Sequence of chain 1.B:
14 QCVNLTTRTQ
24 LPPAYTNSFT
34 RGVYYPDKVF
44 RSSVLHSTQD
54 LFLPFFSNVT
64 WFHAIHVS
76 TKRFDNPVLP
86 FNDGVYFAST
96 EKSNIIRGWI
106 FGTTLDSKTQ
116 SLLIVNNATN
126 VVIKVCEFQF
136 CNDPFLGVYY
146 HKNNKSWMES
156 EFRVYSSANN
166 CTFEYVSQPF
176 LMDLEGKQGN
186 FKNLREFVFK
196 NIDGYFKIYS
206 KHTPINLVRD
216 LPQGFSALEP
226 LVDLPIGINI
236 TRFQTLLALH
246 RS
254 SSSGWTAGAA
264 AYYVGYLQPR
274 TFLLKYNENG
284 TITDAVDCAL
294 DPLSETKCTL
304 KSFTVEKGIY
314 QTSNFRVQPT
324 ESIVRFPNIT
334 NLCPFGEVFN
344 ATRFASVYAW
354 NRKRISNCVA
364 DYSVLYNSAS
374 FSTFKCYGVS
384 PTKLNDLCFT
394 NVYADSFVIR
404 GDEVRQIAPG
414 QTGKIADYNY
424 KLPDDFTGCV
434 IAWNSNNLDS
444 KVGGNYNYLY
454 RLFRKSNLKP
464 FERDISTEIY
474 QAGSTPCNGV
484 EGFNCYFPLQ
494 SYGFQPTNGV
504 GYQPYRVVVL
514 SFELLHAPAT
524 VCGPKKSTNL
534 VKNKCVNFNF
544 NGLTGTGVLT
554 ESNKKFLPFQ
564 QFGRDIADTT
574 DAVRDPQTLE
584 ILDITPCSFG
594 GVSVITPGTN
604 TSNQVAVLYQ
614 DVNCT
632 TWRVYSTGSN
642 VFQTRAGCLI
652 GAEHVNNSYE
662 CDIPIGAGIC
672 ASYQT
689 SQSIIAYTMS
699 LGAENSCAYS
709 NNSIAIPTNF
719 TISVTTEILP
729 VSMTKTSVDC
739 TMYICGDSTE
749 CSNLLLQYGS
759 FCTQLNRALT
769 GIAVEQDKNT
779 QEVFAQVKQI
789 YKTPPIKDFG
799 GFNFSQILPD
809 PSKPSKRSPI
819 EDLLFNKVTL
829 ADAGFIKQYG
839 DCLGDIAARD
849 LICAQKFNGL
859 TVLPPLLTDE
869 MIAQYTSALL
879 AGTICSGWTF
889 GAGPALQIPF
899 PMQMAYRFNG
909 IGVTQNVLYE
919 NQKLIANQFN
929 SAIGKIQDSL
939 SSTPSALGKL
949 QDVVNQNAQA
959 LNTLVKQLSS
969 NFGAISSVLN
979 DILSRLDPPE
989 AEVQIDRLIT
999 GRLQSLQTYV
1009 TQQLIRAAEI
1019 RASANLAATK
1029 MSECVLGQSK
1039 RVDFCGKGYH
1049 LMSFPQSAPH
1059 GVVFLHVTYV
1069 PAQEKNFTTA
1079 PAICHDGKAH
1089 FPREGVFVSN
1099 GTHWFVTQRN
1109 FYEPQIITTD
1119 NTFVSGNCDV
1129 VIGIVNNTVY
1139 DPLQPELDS

This protein binds this small molecule.
Small molecule (SMILES): CC(=O)N[C@H]1[C@H](O[C@H]2[C@H](O)[C@@H](NC(C)=O)CO[C@@H]2CO)O[C@H](CO)[C@@H](O)[C@@H]1O

Binding-site contacts:
Ligand atom N2 contacts residue THR1100 of chain 1.B at 3.1 Å (h-bond).
Ligand atom O5 contacts residue ASN1098 of chain 1.B at 2.5 Å (h-bond).
Ligand atom O7 contacts residue ASN1098 of chain 1.B at 4.0 Å.
Ligand atom C8 contacts residue HIS1101 of chain 1.B at 3.7 Å.
Ligand atom C3 contacts residue ASN1098 of chain 1.B at 3.9 Å.
Ligand atom C8 contacts residue GLY1099 of chain 1.B at 3.7 Å.
Ligand atom C7 contacts residue THR1100 of chain 1.B at 4.1 Å.
Ligand atom O5 contacts residue HIS1101 of chain 1.B at 4.5 Å.
Ligand atom C1 contacts residue THR1100 of chain 1.B at 4.0 Å.
Ligand atom C6 contacts residue PHE1103 of chain 1.B at 4.1 Å (hydrophobic).
Ligand atom C2 contacts residue THR1100 of chain 1.B at 3.9 Å.
Ligand atom C1 contacts residue HIS1101 of chain 1.B at 4.1 Å.
Ligand atom C1 contacts residue ASN1098 of chain 1.B at 1.5 Å.
Ligand atom C7 contacts residue HIS1101 of chain 1.B at 4.1 Å.
Ligand atom C5 contacts residue ASN1098 of chain 1.B at 3.8 Å.
Ligand atom N2 contacts residue ASN1098 of chain 1.B at 3.0 Å (h-bond).
Ligand atom C7 contacts residue ASN1098 of chain 1.B at 3.7 Å.
Ligand atom C5 contacts residue PHE1103 of chain 1.B at 4.2 Å (hydrophobic).
Ligand atom C8 contacts residue ASN1098 of chain 1.B at 4.2 Å.
Ligand atom C5 contacts residue HIS1101 of chain 1.B at 4.1 Å.
Ligand atom O5 contacts residue PHE1103 of chain 1.B at 3.6 Å.
Ligand atom C3 contacts residue HIS1101 of chain 1.B at 4.3 Å.
Ligand atom O7 contacts residue HIS1101 of chain 1.B at 3.8 Å.
Ligand atom C7 contacts residue GLY1099 of chain 1.B at 4.3 Å.
Ligand atom C4 contacts residue ASN1098 of chain 1.B at 4.4 Å.
Ligand atom C2 contacts residue ASN1098 of chain 1.B at 2.6 Å.
Ligand atom O3 contacts residue THR1100 of chain 1.B at 4.5 Å.
Ligand atom C8 contacts residue THR1100 of chain 1.B at 3.9 Å.
Ligand atom C3 contacts residue THR1100 of chain 1.B at 3.9 Å.
Ligand atom C1 contacts residue PHE1103 of chain 1.B at 4.2 Å (hydrophobic).